This small molecule binds to this protein.
Small molecule (SMILES): Cc1cccc(O)c1

Sequence of chain 3.D:
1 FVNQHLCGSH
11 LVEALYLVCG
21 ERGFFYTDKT

Sequence of chain 2.D:
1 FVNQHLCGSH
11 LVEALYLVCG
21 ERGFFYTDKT

Binding-site contacts:
Ligand atom C2 contacts residue HIS5 of chain 2.D at 4.3 Å.
Ligand atom C7 contacts residue GLU13 of chain 3.D at 3.3 Å.
Ligand atom C6 contacts residue HIS10 of chain 3.D at 4.1 Å.
Ligand atom C1 contacts residue HIS5 of chain 2.D at 3.4 Å.
Ligand atom C6 contacts residue HIS5 of chain 2.D at 3.9 Å.
Ligand atom C1 contacts residue HIS10 of chain 3.D at 3.5 Å.
Ligand atom C2 contacts residue HIS10 of chain 3.D at 3.6 Å.
Ligand atom C5 contacts residue SER9 of chain 2.D at 3.9 Å.
Ligand atom C2 contacts residue ALA14 of chain 3.D at 4.0 Å (hydrophobic).
Ligand atom C2 contacts residue GLU13 of chain 3.D at 4.3 Å.
Ligand atom C3 contacts residue GLU13 of chain 3.D at 4.1 Å.
Ligand atom O1 contacts residue HIS10 of chain 3.D at 2.7 Å (h-bond).
Ligand atom C7 contacts residue LEU17 of chain 3.D at 3.1 Å (hydrophobic).
Ligand atom C6 contacts residue SER9 of chain 2.D at 3.2 Å.
Ligand atom C3 contacts residue ALA14 of chain 3.D at 4.1 Å (hydrophobic).
Ligand atom C3 contacts residue LEU17 of chain 3.D at 4.2 Å (hydrophobic).
Ligand atom O1 contacts residue SER9 of chain 2.D at 4.0 Å.
Ligand atom O1 contacts residue HIS5 of chain 2.D at 2.8 Å (h-bond).
Ligand atom C4 contacts residue LEU17 of chain 3.D at 4.2 Å (hydrophobic).
Ligand atom C7 contacts residue ALA14 of chain 3.D at 3.3 Å (hydrophobic).
Ligand atom C1 contacts residue SER9 of chain 2.D at 3.9 Å.